Sequence of chain 1.A:
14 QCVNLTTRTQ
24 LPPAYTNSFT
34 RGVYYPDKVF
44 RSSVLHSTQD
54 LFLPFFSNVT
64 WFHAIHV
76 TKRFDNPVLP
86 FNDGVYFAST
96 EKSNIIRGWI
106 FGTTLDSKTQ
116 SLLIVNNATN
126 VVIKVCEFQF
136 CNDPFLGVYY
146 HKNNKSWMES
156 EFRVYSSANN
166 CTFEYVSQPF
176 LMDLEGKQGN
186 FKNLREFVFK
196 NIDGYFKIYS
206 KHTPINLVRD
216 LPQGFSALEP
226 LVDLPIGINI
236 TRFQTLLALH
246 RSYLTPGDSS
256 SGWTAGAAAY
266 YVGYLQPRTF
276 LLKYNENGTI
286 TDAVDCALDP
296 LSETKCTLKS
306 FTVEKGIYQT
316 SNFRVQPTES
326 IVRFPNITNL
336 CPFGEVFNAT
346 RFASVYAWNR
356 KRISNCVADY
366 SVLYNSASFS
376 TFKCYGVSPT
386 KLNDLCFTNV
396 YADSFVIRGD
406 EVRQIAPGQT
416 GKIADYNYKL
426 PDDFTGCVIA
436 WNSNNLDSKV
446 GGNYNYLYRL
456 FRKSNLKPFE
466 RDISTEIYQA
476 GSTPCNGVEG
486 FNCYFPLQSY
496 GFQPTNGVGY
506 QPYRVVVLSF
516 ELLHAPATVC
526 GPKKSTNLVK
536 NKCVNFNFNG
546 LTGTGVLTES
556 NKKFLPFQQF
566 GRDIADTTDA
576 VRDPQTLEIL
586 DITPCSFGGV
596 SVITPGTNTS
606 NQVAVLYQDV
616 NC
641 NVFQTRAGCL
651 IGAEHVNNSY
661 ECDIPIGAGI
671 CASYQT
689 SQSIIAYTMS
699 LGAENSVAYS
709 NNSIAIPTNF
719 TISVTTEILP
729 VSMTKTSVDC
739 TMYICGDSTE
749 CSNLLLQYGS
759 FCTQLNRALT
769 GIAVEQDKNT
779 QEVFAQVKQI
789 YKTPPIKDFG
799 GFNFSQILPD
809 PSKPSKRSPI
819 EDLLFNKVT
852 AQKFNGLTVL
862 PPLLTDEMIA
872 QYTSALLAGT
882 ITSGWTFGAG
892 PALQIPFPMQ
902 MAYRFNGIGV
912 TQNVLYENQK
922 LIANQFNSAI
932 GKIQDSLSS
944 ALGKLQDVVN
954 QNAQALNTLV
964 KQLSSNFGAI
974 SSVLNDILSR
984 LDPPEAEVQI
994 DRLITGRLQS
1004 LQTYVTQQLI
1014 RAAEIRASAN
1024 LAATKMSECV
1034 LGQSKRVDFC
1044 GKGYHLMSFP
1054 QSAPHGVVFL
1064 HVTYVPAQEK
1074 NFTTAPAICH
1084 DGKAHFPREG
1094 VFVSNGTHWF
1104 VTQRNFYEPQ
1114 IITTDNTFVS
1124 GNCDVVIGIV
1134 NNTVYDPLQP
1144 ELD

Binding-site contacts:
Ligand atom O5 contacts residue CYS617 of chain 1.A at 4.3 Å.
Ligand atom C5 contacts residue ASN616 of chain 1.A at 3.6 Å.
Ligand atom C3 contacts residue ASN616 of chain 1.A at 3.8 Å.
Ligand atom O5 contacts residue ASN616 of chain 1.A at 2.3 Å (h-bond).
Ligand atom O7 contacts residue ASN616 of chain 1.A at 4.0 Å.
Ligand atom N2 contacts residue ASN616 of chain 1.A at 2.9 Å (h-bond).
Ligand atom C2 contacts residue ASN616 of chain 1.A at 2.5 Å.
Ligand atom C1 contacts residue ASN616 of chain 1.A at 1.4 Å.
Ligand atom C4 contacts residue ASN616 of chain 1.A at 4.2 Å.
Ligand atom C7 contacts residue ASN616 of chain 1.A at 3.7 Å.

The small molecule below binds the protein below.
Small molecule (SMILES): CC(=O)N[C@@H]1[C@@H](O)[C@H](O)[C@@H](CO)O[C@H]1O